Binding-site contacts:
Ligand atom N1 contacts residue ASP200 of chain 1.C at 2.8 Å (salt-bridge).
Ligand atom C5 contacts residue ASP200 of chain 1.C at 3.9 Å.
Ligand atom O4 contacts residue ASP200 of chain 1.C at 3.1 Å (salt-bridge).
Ligand atom C15 contacts residue GLU237 of chain 1.C at 3.7 Å.
Ligand atom O1 contacts residue GLU271 of chain 1.C at 3.1 Å (salt-bridge).
Ligand atom C16 contacts residue TYR274 of chain 1.C at 3.7 Å (hydrophobic).
Ligand atom C7 contacts residue SER202 of chain 1.C at 3.7 Å.
Ligand atom C3 contacts residue TYR234 of chain 1.C at 3.1 Å (hydrophobic).
Ligand atom C9 contacts residue GLU241 of chain 1.C at 3.7 Å.
Ligand atom C12 contacts residue GLU241 of chain 1.C at 3.1 Å.
Ligand atom O2 contacts residue TYR234 of chain 1.C at 3.2 Å (h-bond).
Ligand atom N1 contacts residue SER202 of chain 1.C at 2.9 Å (h-bond).
Ligand atom C1 contacts residue VAL270 of chain 1.C at 3.9 Å (hydrophobic).
Ligand atom C6 contacts residue SER202 of chain 1.C at 3.6 Å.
Ligand atom N2 contacts residue GLU242 of chain 1.C at 2.8 Å (salt-bridge).
Ligand atom C7 contacts residue GLU242 of chain 1.C at 3.7 Å.
Ligand atom C15 contacts residue GLU271 of chain 1.C at 3.6 Å.
Ligand atom C8 contacts residue GLU242 of chain 1.C at 3.5 Å.
Ligand atom O7 contacts residue SER239 of chain 1.C at 3.8 Å.
Ligand atom O9 contacts residue GLU277 of chain 1.C at 3.4 Å (salt-bridge).
Ligand atom N4 contacts residue GLU271 of chain 1.C at 2.8 Å (salt-bridge).
Ligand atom C1 contacts residue GLU271 of chain 1.C at 3.7 Å.
Ligand atom O1 contacts residue VAL270 of chain 1.C at 3.9 Å.
Ligand atom C2 contacts residue TYR234 of chain 1.C at 3.4 Å (hydrophobic).
Ligand atom N3 contacts residue GLU241 of chain 1.C at 2.7 Å (salt-bridge).
Ligand atom N4 contacts residue GLU237 of chain 1.C at 2.7 Å (salt-bridge).
Ligand atom C7 contacts residue GLU241 of chain 1.C at 3.6 Å.
Ligand atom C6 contacts residue ASP200 of chain 1.C at 3.5 Å.
Ligand atom C8 contacts residue GLU241 of chain 1.C at 3.4 Å.
Ligand atom O5 contacts residue GLU237 of chain 1.C at 3.5 Å (salt-bridge).
Ligand atom C14 contacts residue GLU237 of chain 1.C at 3.4 Å.
Ligand atom O4 contacts residue TYR234 of chain 1.C at 3.4 Å (h-bond).
Ligand atom O10 contacts residue GLU277 of chain 1.C at 3.2 Å (salt-bridge).
Ligand atom O8 contacts residue GLU271 of chain 1.C at 3.5 Å (salt-bridge).
Ligand atom C17 contacts residue GLU277 of chain 1.C at 3.8 Å.
Ligand atom C11 contacts residue GLU241 of chain 1.C at 3.7 Å.
Ligand atom C4 contacts residue TYR234 of chain 1.C at 3.6 Å (hydrophobic).
Ligand atom N2 contacts residue GLU241 of chain 1.C at 2.5 Å (salt-bridge).
Ligand atom N2 contacts residue GLU237 of chain 1.C at 3.2 Å (salt-bridge).
Ligand atom C17 contacts residue TYR274 of chain 1.C at 3.7 Å (hydrophobic).

A small-molecule ligand and the protein it binds are described below.
Small molecule (SMILES): NC[C@H]1O[C@H](O[C@H]2[C@H](O[C@@H]3O[C@H](CO)[C@@H](O)[C@H]3O)[C@@H](O)[C@H](N)C[C@@H]2N)[C@H](N)[C@@H](O)[C@@H]1O

Sequence of chain 1.C:
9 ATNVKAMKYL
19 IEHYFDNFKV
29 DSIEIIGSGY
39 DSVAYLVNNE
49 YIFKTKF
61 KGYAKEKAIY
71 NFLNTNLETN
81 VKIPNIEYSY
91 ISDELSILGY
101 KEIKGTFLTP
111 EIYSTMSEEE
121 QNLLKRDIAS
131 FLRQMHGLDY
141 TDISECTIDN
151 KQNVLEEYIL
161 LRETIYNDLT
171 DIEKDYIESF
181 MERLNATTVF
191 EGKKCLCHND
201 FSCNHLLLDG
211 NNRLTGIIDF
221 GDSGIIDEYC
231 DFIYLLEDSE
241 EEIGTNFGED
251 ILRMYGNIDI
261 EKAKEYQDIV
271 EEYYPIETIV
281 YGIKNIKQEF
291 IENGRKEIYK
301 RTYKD